Sequence of chain 1.A:
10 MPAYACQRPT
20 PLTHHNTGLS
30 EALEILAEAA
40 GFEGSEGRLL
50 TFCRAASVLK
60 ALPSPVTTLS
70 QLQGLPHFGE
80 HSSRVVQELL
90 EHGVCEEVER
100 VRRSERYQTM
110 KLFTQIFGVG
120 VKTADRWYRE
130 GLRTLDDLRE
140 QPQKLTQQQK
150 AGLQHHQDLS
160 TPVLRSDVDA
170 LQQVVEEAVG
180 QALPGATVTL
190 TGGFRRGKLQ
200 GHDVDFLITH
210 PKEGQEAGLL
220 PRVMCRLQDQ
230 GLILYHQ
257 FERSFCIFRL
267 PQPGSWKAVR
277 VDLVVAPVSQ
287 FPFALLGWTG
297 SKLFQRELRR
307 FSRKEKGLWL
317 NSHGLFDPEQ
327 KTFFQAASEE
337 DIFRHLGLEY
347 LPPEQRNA

Binding-site contacts:
Ligand atom C5' contacts residue GLY78 of chain 1.A at 3.5 Å.
Ligand atom O6 contacts residue DC1 of chain 1.B at 2.9 Å (h-bond).
Ligand atom N4 contacts residue DG3 of chain 1.B at 2.9 Å (h-bond).
Ligand atom N7 contacts residue ARG47 of chain 1.A at 3.3 Å (salt-bridge).
Ligand atom OP2 contacts residue ARG47 of chain 1.A at 3.0 Å (salt-bridge).
Ligand atom O2 contacts residue DG3 of chain 1.B at 2.9 Å (h-bond).
Ligand atom OP2 contacts residue GLU79 of chain 1.A at 3.4 Å (salt-bridge).
Ligand atom O2 contacts residue DG2 of chain 1.B at 2.8 Å (h-bond).
Ligand atom N1 contacts residue DC4 of chain 1.B at 3.0 Å (h-bond).
Ligand atom OP1 contacts residue HIS80 of chain 1.A at 3.5 Å (h-bond).
Ligand atom O6 contacts residue DG3 of chain 1.B at 3.1 Å (h-bond).
Ligand atom N3 contacts residue DG3 of chain 1.B at 2.9 Å (h-bond).
Ligand atom OP1 contacts residue SER81 of chain 1.A at 2.9 Å (h-bond).
Ligand atom C5' contacts residue HIS76 of chain 1.A at 3.2 Å.
Ligand atom P contacts residue ARG47 of chain 1.A at 3.4 Å.
Ligand atom N2 contacts residue THR50 of chain 1.A at 3.1 Å (h-bond).
Ligand atom N2 contacts residue DC1 of chain 1.B at 2.9 Å (h-bond).
Ligand atom OP1 contacts residue GLY78 of chain 1.A at 3.0 Å (h-bond).
Ligand atom O5' contacts residue ARG47 of chain 1.A at 3.3 Å (salt-bridge).
Ligand atom N4 contacts residue DG2 of chain 1.B at 2.9 Å (h-bond).
Ligand atom OP3 contacts residue HIS80 of chain 1.A at 2.7 Å (h-bond).
Ligand atom N4 contacts residue DC1 of chain 1.B at 3.3 Å (h-bond).
Ligand atom C2 contacts residue THR50 of chain 1.A at 3.3 Å.
Ligand atom OP1 contacts residue ARG47 of chain 1.A at 3.0 Å (salt-bridge).
Ligand atom O3' contacts residue HIS76 of chain 1.A at 3.4 Å.
Ligand atom N3 contacts residue DG2 of chain 1.B at 2.9 Å (h-bond).
Ligand atom O6 contacts residue DC4 of chain 1.B at 2.9 Å (h-bond).
Ligand atom N2 contacts residue DG2 of chain 1.B at 3.3 Å.
Ligand atom N2 contacts residue DC4 of chain 1.B at 2.9 Å (h-bond).
Ligand atom N1 contacts residue GLY46 of chain 1.A at 3.4 Å.
Ligand atom OP1 contacts residue HIS76 of chain 1.A at 2.9 Å (h-bond).
Ligand atom N1 contacts residue DC1 of chain 1.B at 2.9 Å (h-bond).
Ligand atom OP2 contacts residue HIS80 of chain 1.A at 3.0 Å (h-bond).
Ligand atom N3 contacts residue GLY46 of chain 1.A at 3.4 Å (h-bond).
Ligand atom N1 contacts residue DG3 of chain 1.B at 3.5 Å (h-bond).
Ligand atom O4' contacts residue THR50 of chain 1.A at 3.5 Å.
Ligand atom N2 contacts residue GLY46 of chain 1.A at 3.2 Å (h-bond).
Ligand atom C2 contacts residue GLY46 of chain 1.A at 3.2 Å.
Ligand atom N3 contacts residue THR50 of chain 1.A at 2.6 Å (h-bond).
Ligand atom O5' contacts residue GLY78 of chain 1.A at 3.5 Å.

This protein binds this small molecule.
Small molecule (SMILES): N=c1ccn([C@H]2C[C@H](O[P](=O)(O)OC[C@H]3O[C@@H](n4cnc5c(=O)nc(N)[nH]c54)C[C@@H]3O)[C@@H](CO[P](=O)(O)O[C@H]3C[C@H](n4ccc(N)nc4=O)O[C@@H]3CO[P](=O)(O)O[C@H]3C[C@H](n4cnc5c(=O)nc(N)[nH]c54)O[C@@H]3COP(=O)(O)O)O2)c(=O)[nH]1